Binding-site contacts:
Ligand atom N11 contacts residue GLN207 of chain 1.A at 3.8 Å.
Ligand atom C03 contacts residue TRP316 of chain 1.A at 3.9 Å (hydrophobic).
Ligand atom N11 contacts residue HEM1 of chain 1.E at 4.1 Å.
Ligand atom C08 contacts residue HEM1 of chain 1.E at 4.0 Å.
Ligand atom C07 contacts residue HEM1 of chain 1.E at 3.3 Å.
Ligand atom C08 contacts residue VAL296 of chain 1.A at 4.0 Å (hydrophobic).
Ligand atom N02 contacts residue MET318 of chain 1.A at 4.0 Å.
Ligand atom C02 contacts residue PRO294 of chain 1.A at 4.0 Å (hydrophobic).
Ligand atom C13 contacts residue VAL296 of chain 1.A at 3.8 Å (hydrophobic).
Ligand atom C08 contacts residue GLU321 of chain 1.A at 3.4 Å.
Ligand atom C02 contacts residue GLU321 of chain 1.A at 3.4 Å.
Ligand atom C13 contacts residue HEM1 of chain 1.E at 3.4 Å.
Ligand atom C15 contacts residue ARG210 of chain 1.A at 4.0 Å.
Ligand atom C06 contacts residue GLU321 of chain 1.A at 3.6 Å.
Ligand atom C15 contacts residue GLN207 of chain 1.A at 3.8 Å.
Ligand atom C07 contacts residue PRO294 of chain 1.A at 4.1 Å (hydrophobic).
Ligand atom F18 contacts residue SER206 of chain 1.A at 3.4 Å.
Ligand atom C07 contacts residue SER314 of chain 1.A at 4.0 Å.
Ligand atom C02 contacts residue HEM1 of chain 1.E at 3.4 Å.
Ligand atom N01 contacts residue GLU321 of chain 1.A at 2.8 Å (salt-bridge).
Ligand atom C02 contacts residue TRP316 of chain 1.A at 3.7 Å (hydrophobic).
Ligand atom N02 contacts residue GLU321 of chain 1.A at 2.6 Å (salt-bridge).
Ligand atom C03 contacts residue PRO294 of chain 1.A at 4.0 Å (hydrophobic).
Ligand atom N01 contacts residue HEM1 of chain 1.E at 3.8 Å.
Ligand atom C09 contacts residue HEM1 of chain 1.E at 3.7 Å.
Ligand atom N11 contacts residue VAL296 of chain 1.A at 4.0 Å.
Ligand atom C07 contacts residue GLY315 of chain 1.A at 3.6 Å.
Ligand atom F18 contacts residue ASN298 of chain 1.A at 3.0 Å.
Ligand atom C04 contacts residue HEM1 of chain 1.E at 3.8 Å.
Ligand atom N02 contacts residue TRP316 of chain 1.A at 2.8 Å (h-bond).
Ligand atom N02 contacts residue HEM1 of chain 1.E at 3.1 Å.
Ligand atom C12 contacts residue VAL296 of chain 1.A at 4.0 Å (hydrophobic).
Ligand atom C07 contacts residue PHE313 of chain 1.A at 3.5 Å (hydrophobic).
Ligand atom C16 contacts residue GLN207 of chain 1.A at 3.9 Å.
Ligand atom C05 contacts residue VAL296 of chain 1.A at 3.7 Å (hydrophobic).
Ligand atom N02 contacts residue TYR317 of chain 1.A at 3.8 Å.
Ligand atom C12 contacts residue HEM1 of chain 1.E at 3.2 Å.
Ligand atom C10 contacts residue HEM1 of chain 1.E at 3.2 Å.
Ligand atom C03 contacts residue HEM1 of chain 1.E at 3.0 Å.
Ligand atom C09 contacts residue GLU321 of chain 1.A at 3.5 Å.

The protein below binds the small molecule below.
Small molecule (SMILES): Cc1cc(N)nc(C#CCN2CCC(F)(F)CC2)c1

Sequence of chain 1.A:
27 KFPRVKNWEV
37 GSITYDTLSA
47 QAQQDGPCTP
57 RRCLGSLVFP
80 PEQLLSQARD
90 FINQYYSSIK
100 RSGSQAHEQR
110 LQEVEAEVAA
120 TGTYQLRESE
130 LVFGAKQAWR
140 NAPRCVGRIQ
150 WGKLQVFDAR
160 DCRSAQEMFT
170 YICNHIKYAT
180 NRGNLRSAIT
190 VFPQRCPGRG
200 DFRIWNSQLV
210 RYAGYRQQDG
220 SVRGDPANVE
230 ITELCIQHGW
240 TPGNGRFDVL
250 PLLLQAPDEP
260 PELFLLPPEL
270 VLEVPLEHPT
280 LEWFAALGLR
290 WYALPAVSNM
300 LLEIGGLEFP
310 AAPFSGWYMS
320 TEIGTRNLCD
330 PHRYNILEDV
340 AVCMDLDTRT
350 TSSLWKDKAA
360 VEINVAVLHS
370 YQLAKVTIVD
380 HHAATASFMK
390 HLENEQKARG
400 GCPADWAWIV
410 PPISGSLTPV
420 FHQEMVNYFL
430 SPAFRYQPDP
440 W